Binding-site contacts:
Ligand atom C1 contacts residue MET121 of chain 1.A at 3.6 Å (hydrophobic).
Ligand atom C26 contacts residue PHE242 of chain 1.A at 3.7 Å (hydrophobic).
Ligand atom C22 contacts residue PHE144 of chain 1.A at 4.0 Å (hydrophobic).
Ligand atom C22 contacts residue ILE153 of chain 1.A at 4.1 Å (hydrophobic).
Ligand atom C14 contacts residue LEU80 of chain 1.A at 3.8 Å (hydrophobic).
Ligand atom C3 contacts residue GLN42 of chain 1.A at 3.4 Å.
Ligand atom C2 contacts residue MET121 of chain 1.A at 3.7 Å (hydrophobic).
Ligand atom C24 contacts residue LEU147 of chain 1.A at 3.7 Å (hydrophobic).
Ligand atom C27 contacts residue LEU152 of chain 1.A at 3.7 Å (hydrophobic).
Ligand atom C25 contacts residue HIS235 of chain 1.A at 3.9 Å.
Ligand atom C19 contacts residue GOL1 of chain 1.D at 4.0 Å.
Ligand atom O2 contacts residue LEU80 of chain 1.A at 3.3 Å.
Ligand atom C4 contacts residue LEU43 of chain 1.A at 3.9 Å (hydrophobic).
Ligand atom C18 contacts residue PHE144 of chain 1.A at 4.0 Å (hydrophobic).
Ligand atom C21 contacts residue ILE156 of chain 1.A at 4.1 Å (hydrophobic).
Ligand atom C7 contacts residue HIS79 of chain 1.A at 3.7 Å.
Ligand atom C19 contacts residue PHE133 of chain 1.A at 4.1 Å (hydrophobic).
Ligand atom C19 contacts residue ALA124 of chain 1.A at 4.0 Å (hydrophobic).
Ligand atom C4 contacts residue GLN42 of chain 1.A at 3.5 Å.
Ligand atom O1 contacts residue LEU43 of chain 1.A at 4.1 Å.
Ligand atom C11 contacts residue MET121 of chain 1.A at 3.6 Å (hydrophobic).
Ligand atom C6 contacts residue HIS79 of chain 1.A at 4.1 Å.
Ligand atom C1 contacts residue VAL117 of chain 1.A at 3.9 Å (hydrophobic).
Ligand atom O2 contacts residue HIS235 of chain 1.A at 3.0 Å (h-bond).
Ligand atom C6 contacts residue GOL1 of chain 1.D at 3.8 Å.
Ligand atom O1 contacts residue GLN42 of chain 1.A at 3.0 Å (h-bond).
Ligand atom C18 contacts residue VAL132 of chain 1.A at 4.0 Å (hydrophobic).
Ligand atom O2 contacts residue LEU239 of chain 1.A at 3.2 Å.
Ligand atom C16 contacts residue CYS76 of chain 1.A at 3.8 Å (hydrophobic).
Ligand atom C12 contacts residue MET121 of chain 1.A at 3.8 Å (hydrophobic).
Ligand atom C20 contacts residue PHE144 of chain 1.A at 4.0 Å (hydrophobic).
Ligand atom C26 contacts residue LEU147 of chain 1.A at 4.1 Å (hydrophobic).
Ligand atom C15 contacts residue PHE134 of chain 1.A at 4.0 Å (hydrophobic).
Ligand atom C2 contacts residue VAL117 of chain 1.A at 4.1 Å (hydrophobic).
Ligand atom C7 contacts residue GOL1 of chain 1.D at 4.0 Å.
Ligand atom C6 contacts residue ALA83 of chain 1.A at 4.1 Å (hydrophobic).
Ligand atom C2 contacts residue ARG120 of chain 1.A at 3.8 Å.
Ligand atom C23 contacts residue HIS235 of chain 1.A at 4.2 Å.
Ligand atom C27 contacts residue HIS235 of chain 1.A at 3.6 Å.
Ligand atom C16 contacts residue PHE144 of chain 1.A at 4.1 Å (hydrophobic).

This small molecule binds to this protein.
Small molecule (SMILES): C[C@H](CCCC(C)(C)O)[C@H]1CC[C@H]2[C@@H]3CC=C4C[C@@H](O)CC[C@]4(C)[C@H]3CC[C@]12C

Sequence of chain 1.A:
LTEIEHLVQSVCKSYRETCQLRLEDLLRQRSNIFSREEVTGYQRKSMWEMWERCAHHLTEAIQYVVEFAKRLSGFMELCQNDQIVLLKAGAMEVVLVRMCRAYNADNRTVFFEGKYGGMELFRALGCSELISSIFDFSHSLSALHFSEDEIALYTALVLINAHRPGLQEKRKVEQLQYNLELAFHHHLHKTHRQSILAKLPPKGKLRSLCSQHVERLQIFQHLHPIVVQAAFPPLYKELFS